Sequence of chain 1.U:
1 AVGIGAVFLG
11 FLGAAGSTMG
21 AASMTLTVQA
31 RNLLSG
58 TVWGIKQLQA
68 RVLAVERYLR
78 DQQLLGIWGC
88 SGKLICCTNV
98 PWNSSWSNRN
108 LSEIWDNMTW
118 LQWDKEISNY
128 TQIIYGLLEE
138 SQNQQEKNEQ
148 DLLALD

Sequence of chain 1.A:
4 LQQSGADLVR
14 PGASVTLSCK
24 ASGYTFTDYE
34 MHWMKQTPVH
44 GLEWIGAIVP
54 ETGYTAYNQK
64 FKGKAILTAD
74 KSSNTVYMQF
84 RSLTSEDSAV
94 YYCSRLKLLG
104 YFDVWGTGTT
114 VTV

Binding-site contacts:
Ligand atom O7 contacts residue ASN100 of chain 1.U at 4.5 Å.
Ligand atom C5 contacts residue ASN100 of chain 1.U at 4.0 Å.
Ligand atom C1 contacts residue ASN100 of chain 1.U at 1.6 Å.
Ligand atom O4 contacts residue TYR32 of chain 1.A at 4.1 Å.
Ligand atom N2 contacts residue ASN100 of chain 1.U at 2.7 Å (h-bond).
Ligand atom O5 contacts residue ASN100 of chain 1.U at 2.8 Å (h-bond).
Ligand atom O6 contacts residue LYS100 of chain 1.A at 4.5 Å.
Ligand atom C7 contacts residue ASN100 of chain 1.U at 3.8 Å.
Ligand atom O5 contacts residue SER102 of chain 1.U at 4.4 Å.
Ligand atom C2 contacts residue ASN100 of chain 1.U at 2.6 Å.
Ligand atom C3 contacts residue ASN100 of chain 1.U at 3.9 Å.

The protein below binds the small molecule below.
Small molecule (SMILES): CC(=O)N[C@H]1[C@H](O[C@H]2[C@H](O)[C@@H](NC(C)=O)CO[C@@H]2CO)O[C@H](CO)[C@@H](O[C@@H]2O[C@H](CO)[C@@H](O)[C@H](O)[C@@H]2O)[C@@H]1O